The small molecule below binds the protein below.
Small molecule (SMILES): O=C1Nc2ccccc2/C1=C1/Nc2ccccc2/C1=N\OCC[C@@H](O)CO

Sequence of chain 2.A:
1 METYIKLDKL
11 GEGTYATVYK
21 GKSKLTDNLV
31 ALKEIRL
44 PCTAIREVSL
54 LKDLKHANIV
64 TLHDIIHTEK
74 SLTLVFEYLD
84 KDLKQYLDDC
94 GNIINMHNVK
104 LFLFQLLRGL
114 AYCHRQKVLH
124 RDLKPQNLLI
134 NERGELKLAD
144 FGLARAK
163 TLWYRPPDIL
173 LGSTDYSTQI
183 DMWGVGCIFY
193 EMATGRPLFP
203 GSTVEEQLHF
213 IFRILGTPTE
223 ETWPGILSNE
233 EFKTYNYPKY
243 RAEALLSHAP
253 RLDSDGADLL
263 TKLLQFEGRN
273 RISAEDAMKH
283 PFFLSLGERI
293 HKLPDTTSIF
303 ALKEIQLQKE

Binding-site contacts:
Ligand atom OAV contacts residue LEU82 of chain 2.A at 2.9 Å (h-bond).
Ligand atom CAF contacts residue LEU82 of chain 2.A at 3.1 Å (hydrophobic).
Ligand atom CAC contacts residue LEU10 of chain 2.A at 3.7 Å (hydrophobic).
Ligand atom CAT contacts residue ALA31 of chain 2.A at 3.6 Å (hydrophobic).
Ligand atom CAT contacts residue GLU80 of chain 2.A at 3.7 Å.
Ligand atom NAH contacts residue LEU82 of chain 2.A at 2.9 Å (h-bond).
Ligand atom CAB contacts residue GLN88 of chain 2.A at 3.3 Å.
Ligand atom CAA contacts residue ASP85 of chain 2.A at 3.8 Å.
Ligand atom OAV contacts residue GLU80 of chain 2.A at 3.6 Å.
Ligand atom CAR contacts residue LEU132 of chain 2.A at 3.5 Å (hydrophobic).
Ligand atom CAF contacts residue ASP83 of chain 2.A at 3.7 Å.
Ligand atom CAL contacts residue GLN129 of chain 2.A at 3.8 Å.
Ligand atom CAE contacts residue LEU82 of chain 2.A at 3.3 Å (hydrophobic).
Ligand atom CBA contacts residue PHE79 of chain 2.A at 3.8 Å (hydrophobic).
Ligand atom OAV contacts residue LEU132 of chain 2.A at 3.8 Å.
Ligand atom CBA contacts residue VAL63 of chain 2.A at 3.7 Å (hydrophobic).
Ligand atom CAA contacts residue GLN88 of chain 2.A at 3.5 Å.
Ligand atom CAI contacts residue LEU132 of chain 2.A at 3.8 Å (hydrophobic).
Ligand atom OAK contacts residue VAL18 of chain 2.A at 3.6 Å.
Ligand atom NAU contacts residue ALA31 of chain 2.A at 3.4 Å.
Ligand atom CAN contacts residue ASN130 of chain 2.A at 3.2 Å.
Ligand atom NAU contacts residue LEU132 of chain 2.A at 3.8 Å.
Ligand atom NAJ contacts residue VAL18 of chain 2.A at 3.7 Å.
Ligand atom CAS contacts residue LEU132 of chain 2.A at 3.8 Å (hydrophobic).
Ligand atom CAZ contacts residue ASP143 of chain 2.A at 3.5 Å.
Ligand atom OAQ contacts residue GLU12 of chain 2.A at 3.5 Å (salt-bridge).
Ligand atom NAU contacts residue GLU80 of chain 2.A at 3.1 Å (salt-bridge).
Ligand atom CAF contacts residue LEU10 of chain 2.A at 3.8 Å (hydrophobic).
Ligand atom CAF contacts residue LYS84 of chain 2.A at 3.8 Å.
Ligand atom CAO contacts residue GLN129 of chain 2.A at 3.2 Å.
Ligand atom OAP contacts residue GLN129 of chain 2.A at 3.5 Å.
Ligand atom OAV contacts residue TYR81 of chain 2.A at 3.4 Å.
Ligand atom CAG contacts residue LEU132 of chain 2.A at 3.7 Å (hydrophobic).
Ligand atom CAT contacts residue LEU132 of chain 2.A at 3.5 Å (hydrophobic).
Ligand atom CAY contacts residue VAL18 of chain 2.A at 3.8 Å (hydrophobic).
Ligand atom CAB contacts residue ASP85 of chain 2.A at 3.8 Å.
Ligand atom CAB contacts residue ASP83 of chain 2.A at 3.8 Å.
Ligand atom OAQ contacts residue PHE144 of chain 2.A at 3.4 Å.
Ligand atom CAW contacts residue ALA31 of chain 2.A at 3.6 Å (hydrophobic).
Ligand atom CAO contacts residue ASN130 of chain 2.A at 3.3 Å.